A protein and the small-molecule ligand that binds it are described below.
Small molecule (SMILES): CC(=O)N[C@@H]1[C@@H](O)[C@H](O)[C@@H](CO)O[C@H]1O

Sequence of chain 1.A:
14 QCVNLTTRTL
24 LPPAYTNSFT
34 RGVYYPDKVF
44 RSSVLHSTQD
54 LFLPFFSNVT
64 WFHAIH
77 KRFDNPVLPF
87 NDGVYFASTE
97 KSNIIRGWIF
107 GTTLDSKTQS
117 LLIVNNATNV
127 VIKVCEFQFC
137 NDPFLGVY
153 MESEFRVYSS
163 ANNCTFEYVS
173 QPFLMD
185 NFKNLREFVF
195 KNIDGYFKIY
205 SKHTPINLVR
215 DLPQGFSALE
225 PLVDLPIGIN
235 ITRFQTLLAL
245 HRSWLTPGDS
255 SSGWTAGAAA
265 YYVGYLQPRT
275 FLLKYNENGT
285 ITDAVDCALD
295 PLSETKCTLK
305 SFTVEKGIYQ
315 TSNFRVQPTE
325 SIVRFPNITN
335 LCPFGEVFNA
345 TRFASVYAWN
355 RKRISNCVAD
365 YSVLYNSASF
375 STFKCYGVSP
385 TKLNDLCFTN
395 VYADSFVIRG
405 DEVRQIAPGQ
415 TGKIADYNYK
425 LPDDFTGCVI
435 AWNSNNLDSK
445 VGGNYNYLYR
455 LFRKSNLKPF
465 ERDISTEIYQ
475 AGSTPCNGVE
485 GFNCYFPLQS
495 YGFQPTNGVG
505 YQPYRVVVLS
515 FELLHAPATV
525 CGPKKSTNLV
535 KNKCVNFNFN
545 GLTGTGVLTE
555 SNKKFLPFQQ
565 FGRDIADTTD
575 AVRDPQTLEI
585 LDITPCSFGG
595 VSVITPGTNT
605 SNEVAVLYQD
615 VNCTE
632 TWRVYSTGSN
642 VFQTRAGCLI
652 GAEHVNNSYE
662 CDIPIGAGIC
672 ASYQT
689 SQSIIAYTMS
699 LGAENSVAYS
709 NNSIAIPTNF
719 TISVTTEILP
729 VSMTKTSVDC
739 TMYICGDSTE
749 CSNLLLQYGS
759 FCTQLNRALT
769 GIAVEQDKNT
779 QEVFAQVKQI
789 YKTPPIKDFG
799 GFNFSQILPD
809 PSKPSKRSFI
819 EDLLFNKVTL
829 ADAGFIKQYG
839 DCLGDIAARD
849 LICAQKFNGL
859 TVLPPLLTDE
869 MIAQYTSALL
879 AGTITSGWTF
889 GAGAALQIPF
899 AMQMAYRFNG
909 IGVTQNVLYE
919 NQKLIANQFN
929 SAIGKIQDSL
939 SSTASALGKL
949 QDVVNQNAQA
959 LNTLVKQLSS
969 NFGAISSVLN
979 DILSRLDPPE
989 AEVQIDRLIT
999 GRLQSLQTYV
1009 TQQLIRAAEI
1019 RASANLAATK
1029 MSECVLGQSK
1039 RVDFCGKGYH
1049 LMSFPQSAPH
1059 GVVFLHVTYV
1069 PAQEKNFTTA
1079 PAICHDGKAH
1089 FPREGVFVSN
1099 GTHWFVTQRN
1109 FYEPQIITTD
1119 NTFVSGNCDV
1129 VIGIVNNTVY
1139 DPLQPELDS

Binding-site contacts:
Ligand atom O7 contacts residue ASN616 of chain 1.C at 3.2 Å (h-bond).
Ligand atom N2 contacts residue ASN616 of chain 1.C at 2.9 Å (h-bond).
Ligand atom O6 contacts residue GLU619 of chain 1.C at 3.0 Å (salt-bridge).
Ligand atom C8 contacts residue ASN616 of chain 1.C at 4.4 Å.
Ligand atom O5 contacts residue THR618 of chain 1.C at 4.0 Å.
Ligand atom C3 contacts residue ASN616 of chain 1.C at 3.8 Å.
Ligand atom C1 contacts residue THR618 of chain 1.C at 3.9 Å.
Ligand atom C5 contacts residue GLU619 of chain 1.C at 3.6 Å.
Ligand atom C7 contacts residue ILE834 of chain 1.A at 4.2 Å (hydrophobic).
Ligand atom C7 contacts residue ASN616 of chain 1.C at 3.2 Å.
Ligand atom C6 contacts residue GLU619 of chain 1.C at 3.2 Å.
Ligand atom C8 contacts residue ARG646 of chain 1.C at 4.4 Å.
Ligand atom C4 contacts residue ASN616 of chain 1.C at 4.2 Å.
Ligand atom C5 contacts residue THR618 of chain 1.C at 3.7 Å.
Ligand atom O6 contacts residue THR618 of chain 1.C at 3.5 Å (h-bond).
Ligand atom C8 contacts residue ILE834 of chain 1.A at 3.5 Å (hydrophobic).
Ligand atom O5 contacts residue ASN616 of chain 1.C at 2.4 Å (h-bond).
Ligand atom O6 contacts residue ASN616 of chain 1.C at 4.1 Å.
Ligand atom O5 contacts residue GLU619 of chain 1.C at 2.9 Å (salt-bridge).
Ligand atom C6 contacts residue THR618 of chain 1.C at 4.1 Å.
Ligand atom O7 contacts residue ILE834 of chain 1.A at 4.2 Å.
Ligand atom C1 contacts residue GLU619 of chain 1.C at 4.0 Å.
Ligand atom C5 contacts residue ASN616 of chain 1.C at 3.6 Å.
Ligand atom C1 contacts residue ASN616 of chain 1.C at 1.4 Å.
Ligand atom C2 contacts residue ASN616 of chain 1.C at 2.5 Å.

Sequence of chain 1.C:
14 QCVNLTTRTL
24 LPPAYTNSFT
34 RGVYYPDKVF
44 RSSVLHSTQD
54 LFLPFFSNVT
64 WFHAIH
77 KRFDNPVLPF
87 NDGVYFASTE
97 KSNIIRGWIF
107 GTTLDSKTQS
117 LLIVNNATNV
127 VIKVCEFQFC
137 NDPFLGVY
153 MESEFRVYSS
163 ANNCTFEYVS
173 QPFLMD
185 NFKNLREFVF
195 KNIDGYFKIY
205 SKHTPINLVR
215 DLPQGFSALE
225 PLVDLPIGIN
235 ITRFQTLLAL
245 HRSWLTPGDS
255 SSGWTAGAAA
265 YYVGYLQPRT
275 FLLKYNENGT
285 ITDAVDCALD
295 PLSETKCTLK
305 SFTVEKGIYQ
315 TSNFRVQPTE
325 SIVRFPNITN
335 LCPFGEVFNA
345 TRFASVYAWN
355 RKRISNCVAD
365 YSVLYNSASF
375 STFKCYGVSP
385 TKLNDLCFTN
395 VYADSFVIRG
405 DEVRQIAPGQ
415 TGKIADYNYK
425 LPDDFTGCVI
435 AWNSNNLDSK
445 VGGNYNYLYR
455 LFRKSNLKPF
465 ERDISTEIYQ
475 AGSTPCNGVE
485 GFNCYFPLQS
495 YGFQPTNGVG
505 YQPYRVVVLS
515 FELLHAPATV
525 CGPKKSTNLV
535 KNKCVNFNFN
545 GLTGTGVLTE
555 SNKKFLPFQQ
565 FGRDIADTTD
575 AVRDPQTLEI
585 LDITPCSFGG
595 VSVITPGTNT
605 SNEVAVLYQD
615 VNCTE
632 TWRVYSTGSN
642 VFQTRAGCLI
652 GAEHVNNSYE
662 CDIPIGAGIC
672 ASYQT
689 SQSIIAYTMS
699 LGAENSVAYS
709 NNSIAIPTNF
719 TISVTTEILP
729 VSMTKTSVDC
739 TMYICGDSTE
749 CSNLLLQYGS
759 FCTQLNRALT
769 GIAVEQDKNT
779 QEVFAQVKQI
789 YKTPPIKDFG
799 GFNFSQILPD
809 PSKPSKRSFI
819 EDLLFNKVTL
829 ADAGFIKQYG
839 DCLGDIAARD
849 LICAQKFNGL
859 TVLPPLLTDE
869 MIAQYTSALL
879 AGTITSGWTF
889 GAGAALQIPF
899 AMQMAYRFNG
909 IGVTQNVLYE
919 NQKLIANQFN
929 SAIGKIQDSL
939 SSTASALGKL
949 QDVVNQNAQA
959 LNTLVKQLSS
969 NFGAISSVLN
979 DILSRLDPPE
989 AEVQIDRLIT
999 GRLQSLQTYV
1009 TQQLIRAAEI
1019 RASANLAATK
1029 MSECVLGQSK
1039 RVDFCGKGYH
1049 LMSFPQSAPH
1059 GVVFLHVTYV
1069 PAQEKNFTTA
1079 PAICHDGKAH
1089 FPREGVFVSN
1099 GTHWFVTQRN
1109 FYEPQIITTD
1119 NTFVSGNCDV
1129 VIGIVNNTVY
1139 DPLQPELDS